Binding-site contacts:
Ligand atom C3 contacts residue ASN186 of chain 1.A at 3.2 Å.
Ligand atom O7 contacts residue GLN225 of chain 1.A at 4.4 Å.
Ligand atom C2 contacts residue GLN225 of chain 1.A at 4.1 Å.
Ligand atom O6 contacts residue ILE167 of chain 1.A at 3.1 Å.
Ligand atom O6 contacts residue LYS229 of chain 1.A at 4.0 Å.
Ligand atom C2 contacts residue ASN186 of chain 1.A at 2.3 Å.
Ligand atom O5 contacts residue ASN186 of chain 1.A at 2.4 Å (h-bond).
Ligand atom N2 contacts residue GLN225 of chain 1.A at 3.1 Å (h-bond).
Ligand atom O3 contacts residue GLU166 of chain 1.A at 4.2 Å.
Ligand atom C4 contacts residue ASN186 of chain 1.A at 4.0 Å.
Ligand atom O5 contacts residue ILE167 of chain 1.A at 3.5 Å (h-bond).
Ligand atom C1 contacts residue ASN186 of chain 1.A at 1.4 Å.
Ligand atom C8 contacts residue GLN225 of chain 1.A at 3.1 Å.
Ligand atom C5 contacts residue GLN225 of chain 1.A at 3.7 Å.
Ligand atom O7 contacts residue ASN186 of chain 1.A at 4.0 Å.
Ligand atom C6 contacts residue GLU166 of chain 1.A at 3.9 Å.
Ligand atom N2 contacts residue ASN186 of chain 1.A at 3.4 Å (h-bond).
Ligand atom O5 contacts residue GLN225 of chain 1.A at 4.4 Å.
Ligand atom C6 contacts residue ILE167 of chain 1.A at 3.6 Å (hydrophobic).
Ligand atom C1 contacts residue GLN225 of chain 1.A at 3.9 Å.
Ligand atom C5 contacts residue ILE167 of chain 1.A at 4.2 Å (hydrophobic).
Ligand atom O4 contacts residue GLN225 of chain 1.A at 3.3 Å (h-bond).
Ligand atom C4 contacts residue GLN225 of chain 1.A at 4.0 Å.
Ligand atom C7 contacts residue GLN225 of chain 1.A at 3.4 Å.
Ligand atom O5 contacts residue GLU166 of chain 1.A at 3.8 Å.
Ligand atom O5 contacts residue GLU165 of chain 1.A at 4.2 Å.
Ligand atom O6 contacts residue GLN225 of chain 1.A at 4.5 Å.
Ligand atom C5 contacts residue ASN186 of chain 1.A at 3.6 Å.
Ligand atom O3 contacts residue ASN186 of chain 1.A at 3.1 Å (h-bond).
Ligand atom C7 contacts residue ASN186 of chain 1.A at 4.1 Å.
Ligand atom C6 contacts residue GLN225 of chain 1.A at 4.5 Å.
Ligand atom O3 contacts residue GLU165 of chain 1.A at 3.8 Å.
Ligand atom C1 contacts residue GLU165 of chain 1.A at 4.4 Å.
Ligand atom C6 contacts residue LYS229 of chain 1.A at 4.4 Å.

Sequence of chain 1.A:
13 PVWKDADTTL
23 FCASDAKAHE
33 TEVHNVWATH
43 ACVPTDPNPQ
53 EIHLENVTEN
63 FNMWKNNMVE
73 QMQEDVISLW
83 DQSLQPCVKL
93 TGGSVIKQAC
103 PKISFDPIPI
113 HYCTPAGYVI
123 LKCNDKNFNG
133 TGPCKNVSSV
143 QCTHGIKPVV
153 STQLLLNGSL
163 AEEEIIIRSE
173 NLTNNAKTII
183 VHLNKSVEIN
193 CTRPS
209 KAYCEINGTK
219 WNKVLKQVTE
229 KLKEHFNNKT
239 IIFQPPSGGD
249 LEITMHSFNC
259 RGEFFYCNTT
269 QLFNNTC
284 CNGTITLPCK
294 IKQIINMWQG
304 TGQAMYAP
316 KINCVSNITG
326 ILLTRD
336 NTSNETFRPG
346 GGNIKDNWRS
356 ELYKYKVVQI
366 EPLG

The small molecule below binds the protein below.
Small molecule (SMILES): CC(=O)N[C@@H]1[C@@H](O)[C@H](O)[C@@H](CO)O[C@H]1O